Sequence of chain 5.A:
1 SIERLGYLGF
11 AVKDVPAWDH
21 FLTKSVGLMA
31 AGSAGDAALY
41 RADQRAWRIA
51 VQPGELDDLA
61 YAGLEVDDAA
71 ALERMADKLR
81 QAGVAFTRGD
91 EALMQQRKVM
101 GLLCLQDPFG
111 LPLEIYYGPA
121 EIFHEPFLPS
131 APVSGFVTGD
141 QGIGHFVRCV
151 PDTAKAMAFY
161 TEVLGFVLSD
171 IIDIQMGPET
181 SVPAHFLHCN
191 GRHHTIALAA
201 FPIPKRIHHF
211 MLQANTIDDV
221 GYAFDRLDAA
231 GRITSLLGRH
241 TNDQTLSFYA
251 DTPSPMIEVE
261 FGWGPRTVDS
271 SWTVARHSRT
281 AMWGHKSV

The small molecule below binds the protein below.
Small molecule (SMILES): Oc1cccc(-c2ccccc2)c1O

Binding-site contacts:
Ligand atom CK4 contacts residue HIS194 of chain 5.A at 3.2 Å.
Ligand atom OK2 contacts residue TYR249 of chain 5.A at 2.7 Å (h-bond).
Ligand atom CK1 contacts residue HIS240 of chain 5.A at 3.5 Å.
Ligand atom OK2 contacts residue FE21 of chain 5.B at 2.0 Å.
Ligand atom CK4 contacts residue PHE186 of chain 5.A at 3.9 Å (hydrophobic).
Ligand atom CK1 contacts residue PHE186 of chain 5.A at 3.5 Å (hydrophobic).
Ligand atom CK6 contacts residue ASN242 of chain 5.A at 3.4 Å.
Ligand atom CK4 contacts residue FE21 of chain 5.B at 3.0 Å.
Ligand atom OK2 contacts residue HIS209 of chain 5.A at 2.7 Å.
Ligand atom OK1 contacts residue FE21 of chain 5.B at 2.3 Å.
Ligand atom OK1 contacts residue HIS194 of chain 5.A at 2.6 Å (h-bond).
Ligand atom OK1 contacts residue HIS240 of chain 5.A at 3.6 Å (h-bond).
Ligand atom CK1 contacts residue THR280 of chain 5.A at 3.8 Å.
Ligand atom CK3 contacts residue HIS240 of chain 5.A at 3.5 Å.
Ligand atom CKC contacts residue THR280 of chain 5.A at 3.6 Å.
Ligand atom CK8 contacts residue HIS209 of chain 5.A at 3.7 Å.
Ligand atom CK1 contacts residue ILE172 of chain 5.A at 4.0 Å (hydrophobic).
Ligand atom CK3 contacts residue TYR249 of chain 5.A at 3.1 Å (hydrophobic).
Ligand atom CK9 contacts residue PHE201 of chain 5.A at 3.7 Å (hydrophobic).
Ligand atom CK2 contacts residue HIS240 of chain 5.A at 3.5 Å.
Ligand atom CKA contacts residue HIS208 of chain 5.A at 3.6 Å.
Ligand atom CK4 contacts residue HIS240 of chain 5.A at 3.3 Å.
Ligand atom CK3 contacts residue FE21 of chain 5.B at 2.9 Å.
Ligand atom CK5 contacts residue HIS240 of chain 5.A at 3.4 Å.
Ligand atom CK7 contacts residue TYR249 of chain 5.A at 3.6 Å (hydrophobic).
Ligand atom CK6 contacts residue ILE172 of chain 5.A at 3.7 Å (hydrophobic).
Ligand atom OK1 contacts residue GLU260 of chain 5.A at 3.4 Å (salt-bridge).
Ligand atom CK9 contacts residue ILE174 of chain 5.A at 4.0 Å (hydrophobic).
Ligand atom CK6 contacts residue PHE186 of chain 5.A at 3.5 Å (hydrophobic).
Ligand atom OK2 contacts residue GLU260 of chain 5.A at 3.3 Å (salt-bridge).
Ligand atom CK5 contacts residue ASN242 of chain 5.A at 3.5 Å.
Ligand atom CK2 contacts residue TYR249 of chain 5.A at 3.5 Å (hydrophobic).
Ligand atom CKC contacts residue TYR249 of chain 5.A at 3.5 Å (hydrophobic).
Ligand atom OK2 contacts residue HIS145 of chain 5.A at 3.9 Å.
Ligand atom CK4 contacts residue TYR249 of chain 5.A at 3.9 Å (hydrophobic).
Ligand atom CKA contacts residue PHE201 of chain 5.A at 3.9 Å (hydrophobic).
Ligand atom CK5 contacts residue HIS194 of chain 5.A at 3.4 Å.
Ligand atom CK5 contacts residue PHE186 of chain 5.A at 3.6 Å (hydrophobic).
Ligand atom CK6 contacts residue HIS240 of chain 5.A at 3.2 Å.
Ligand atom OK1 contacts residue HIS145 of chain 5.A at 3.0 Å (h-bond).